Sequence of chain 54.W:
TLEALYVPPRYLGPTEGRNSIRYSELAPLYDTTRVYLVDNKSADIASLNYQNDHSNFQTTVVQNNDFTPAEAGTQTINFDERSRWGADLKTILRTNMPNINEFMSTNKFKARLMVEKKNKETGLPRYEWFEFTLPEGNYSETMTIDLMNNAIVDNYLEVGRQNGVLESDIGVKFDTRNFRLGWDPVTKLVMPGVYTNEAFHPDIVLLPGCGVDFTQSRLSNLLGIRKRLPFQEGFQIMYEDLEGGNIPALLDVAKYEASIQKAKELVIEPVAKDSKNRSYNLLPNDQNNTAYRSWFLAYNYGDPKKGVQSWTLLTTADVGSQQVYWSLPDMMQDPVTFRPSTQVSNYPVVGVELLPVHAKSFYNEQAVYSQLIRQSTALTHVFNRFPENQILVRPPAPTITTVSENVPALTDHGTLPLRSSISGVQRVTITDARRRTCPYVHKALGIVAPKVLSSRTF

Binding-site contacts:
Ligand atom CE1 contacts residue THR219 of chain 26.W at 3.9 Å.
Ligand atom CE1 contacts residue MET223 of chain 26.W at 3.3 Å (hydrophobic).
Ligand atom CZ contacts residue HIS431 of chain 54.W at 3.4 Å.
Ligand atom CE1 contacts residue HIS431 of chain 54.W at 3.0 Å.
Ligand atom CZ contacts residue MET223 of chain 26.W at 2.9 Å (hydrophobic).
Ligand atom OH contacts residue MET223 of chain 26.W at 2.2 Å (h-bond).
Ligand atom CG2 contacts residue LEU189 of chain 54.W at 2.8 Å (hydrophobic).
Ligand atom CD1 contacts residue HIS431 of chain 54.W at 3.3 Å.
Ligand atom CD contacts residue HIS431 of chain 54.W at 3.8 Å.
Ligand atom OD1 contacts residue GLU199 of chain 54.W at 3.4 Å (salt-bridge).
Ligand atom ND2 contacts residue GLU199 of chain 54.W at 3.0 Å (salt-bridge).
Ligand atom CB contacts residue LEU189 of chain 54.W at 3.8 Å (hydrophobic).
Ligand atom O contacts residue ARG193 of chain 54.W at 2.8 Å (salt-bridge).
Ligand atom CG1 contacts residue PHE436 of chain 54.W at 3.4 Å (hydrophobic).
Ligand atom CG contacts residue GLU199 of chain 54.W at 3.6 Å.
Ligand atom CB contacts residue GLU289 of chain 26.W at 3.8 Å.
Ligand atom CG2 contacts residue TYR188 of chain 54.W at 3.9 Å (hydrophobic).
Ligand atom N contacts residue ARG193 of chain 54.W at 3.8 Å.
Ligand atom CD1 contacts residue GLU289 of chain 26.W at 3.0 Å.
Ligand atom CG contacts residue HIS431 of chain 54.W at 3.8 Å.
Ligand atom CD1 contacts residue ARG193 of chain 54.W at 3.7 Å.
Ligand atom OH contacts residue HIS431 of chain 54.W at 2.9 Å (h-bond).
Ligand atom CE1 contacts residue ARG193 of chain 54.W at 3.1 Å.
Ligand atom ND2 contacts residue TYR188 of chain 54.W at 3.5 Å (h-bond).
Ligand atom CB contacts residue ARG435 of chain 54.W at 3.7 Å.
Ligand atom CE1 contacts residue GLU289 of chain 26.W at 3.6 Å.
Ligand atom CE1 contacts residue VAL432 of chain 54.W at 3.8 Å (hydrophobic).
Ligand atom CA contacts residue ARG193 of chain 54.W at 3.8 Å.
Ligand atom CE2 contacts residue ARG193 of chain 54.W at 3.8 Å.
Ligand atom CZ contacts residue ARG193 of chain 54.W at 3.1 Å.
Ligand atom CG1 contacts residue ARG435 of chain 54.W at 3.8 Å.
Ligand atom CZ contacts residue THR219 of chain 26.W at 3.2 Å.
Ligand atom CG contacts residue GLU289 of chain 26.W at 3.6 Å.
Ligand atom CE2 contacts residue MET223 of chain 26.W at 3.5 Å (hydrophobic).
Ligand atom OH contacts residue LEU283 of chain 26.W at 3.8 Å.
Ligand atom OH contacts residue THR430 of chain 54.W at 3.4 Å.
Ligand atom C contacts residue ARG193 of chain 54.W at 3.3 Å.
Ligand atom O contacts residue ARG435 of chain 54.W at 3.5 Å (salt-bridge).
Ligand atom CG contacts residue TYR288 of chain 26.W at 3.4 Å (hydrophobic).
Ligand atom CD2 contacts residue MET223 of chain 26.W at 3.7 Å (hydrophobic).

Sequence of chain 26.W:
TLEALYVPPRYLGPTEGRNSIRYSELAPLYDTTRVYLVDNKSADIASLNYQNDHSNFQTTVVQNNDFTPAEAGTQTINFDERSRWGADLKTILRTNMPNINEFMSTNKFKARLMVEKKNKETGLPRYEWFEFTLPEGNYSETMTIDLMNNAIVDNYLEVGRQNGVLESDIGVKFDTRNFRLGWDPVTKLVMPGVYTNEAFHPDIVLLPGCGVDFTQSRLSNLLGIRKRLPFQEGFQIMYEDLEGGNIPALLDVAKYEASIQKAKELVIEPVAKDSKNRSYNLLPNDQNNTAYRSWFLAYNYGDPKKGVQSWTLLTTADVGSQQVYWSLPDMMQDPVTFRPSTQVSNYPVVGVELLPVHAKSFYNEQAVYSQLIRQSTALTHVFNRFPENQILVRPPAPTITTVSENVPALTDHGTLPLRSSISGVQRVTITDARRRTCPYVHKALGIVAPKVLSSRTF

The small molecule below binds the protein below.
Small molecule (SMILES): CC(C)[C@H](NC(=O)[C@@H]1CCCN1C(=O)[C@H](CC(N)=O)NC(=O)[C@@H](N)Cc1ccccc1)C(=O)N[C@@H](Cc1ccc(O)cc1)C(=O)N1CCC[C@H]1C(=O)N[C@H](C=O)Cc1ccc(O)cc1